Sequence of chain 1.A:
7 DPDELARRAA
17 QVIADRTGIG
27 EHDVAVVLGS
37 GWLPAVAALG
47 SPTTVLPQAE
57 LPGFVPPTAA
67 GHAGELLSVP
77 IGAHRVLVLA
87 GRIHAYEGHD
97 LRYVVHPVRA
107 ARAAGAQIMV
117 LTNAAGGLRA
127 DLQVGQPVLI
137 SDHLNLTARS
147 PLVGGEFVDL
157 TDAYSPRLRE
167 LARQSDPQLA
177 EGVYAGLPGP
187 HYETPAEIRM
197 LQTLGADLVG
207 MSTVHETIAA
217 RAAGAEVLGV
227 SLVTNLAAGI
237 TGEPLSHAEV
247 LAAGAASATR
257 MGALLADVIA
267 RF

Sequence of chain 1.B:
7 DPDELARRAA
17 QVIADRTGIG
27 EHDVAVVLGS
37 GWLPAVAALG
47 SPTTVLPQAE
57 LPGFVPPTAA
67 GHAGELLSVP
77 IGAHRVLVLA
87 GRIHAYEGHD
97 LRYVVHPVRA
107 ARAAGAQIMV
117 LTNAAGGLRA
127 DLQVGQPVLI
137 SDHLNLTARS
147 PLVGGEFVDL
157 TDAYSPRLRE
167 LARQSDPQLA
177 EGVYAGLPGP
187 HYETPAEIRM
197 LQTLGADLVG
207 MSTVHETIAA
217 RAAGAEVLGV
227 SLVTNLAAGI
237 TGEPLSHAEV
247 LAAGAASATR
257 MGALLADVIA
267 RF

The protein below binds the small molecule below.
Small molecule (SMILES): O=c1[nH]cnc2c(C[NH+]3C[C@H](CO)[C@@H](O)C3)c[nH]c12

Binding-site contacts:
Ligand atom N7 contacts residue ALA121 of chain 1.A at 3.6 Å.
Ligand atom N3 contacts residue MET207 of chain 1.A at 3.8 Å.
Ligand atom O5' contacts residue TYR188 of chain 1.A at 2.6 Å (h-bond).
Ligand atom N1' contacts residue PO41 of chain 1.D at 2.7 Å (h-bond).
Ligand atom C2 contacts residue GLU189 of chain 1.A at 3.2 Å.
Ligand atom N7 contacts residue ASN231 of chain 1.A at 2.7 Å (h-bond).
Ligand atom C2' contacts residue PO41 of chain 1.D at 3.5 Å.
Ligand atom C8 contacts residue THR230 of chain 1.A at 3.4 Å.
Ligand atom C4' contacts residue PO41 of chain 1.D at 3.5 Å.
Ligand atom O3' contacts residue PO41 of chain 1.D at 2.8 Å (h-bond).
Ligand atom C5' contacts residue PHE153 of chain 1.B at 3.8 Å (hydrophobic).
Ligand atom C3' contacts residue MET207 of chain 1.A at 3.8 Å (hydrophobic).
Ligand atom C10 contacts residue PO41 of chain 1.D at 3.7 Å.
Ligand atom O6 contacts residue ASN231 of chain 1.A at 3.0 Å (h-bond).
Ligand atom O6 contacts residue GLY122 of chain 1.A at 3.7 Å.
Ligand atom C2' contacts residue MET207 of chain 1.A at 3.5 Å (hydrophobic).
Ligand atom C5' contacts residue TYR188 of chain 1.A at 3.5 Å (hydrophobic).
Ligand atom O6 contacts residue LEU241 of chain 1.A at 3.7 Å.
Ligand atom N1 contacts residue VAL205 of chain 1.A at 3.6 Å.
Ligand atom N3 contacts residue GLY206 of chain 1.A at 3.4 Å.
Ligand atom N7 contacts residue GLY122 of chain 1.A at 3.4 Å (h-bond).
Ligand atom C8 contacts residue ALA121 of chain 1.A at 3.7 Å (hydrophobic).
Ligand atom O3' contacts residue HIS90 of chain 1.A at 3.6 Å.
Ligand atom C5 contacts residue GLY122 of chain 1.A at 3.5 Å.
Ligand atom O5' contacts residue HIS243 of chain 1.A at 2.7 Å (h-bond).
Ligand atom O3' contacts residue TYR92 of chain 1.A at 2.6 Å (h-bond).
Ligand atom C9 contacts residue ALA120 of chain 1.A at 3.6 Å (hydrophobic).
Ligand atom N1 contacts residue GLU189 of chain 1.A at 2.7 Å (salt-bridge).
Ligand atom C8 contacts residue ASN231 of chain 1.A at 3.6 Å.
Ligand atom N7 contacts residue THR230 of chain 1.A at 3.6 Å.
Ligand atom O5' contacts residue VAL246 of chain 1.A at 3.7 Å.
Ligand atom C6' contacts residue PO41 of chain 1.D at 3.1 Å.
Ligand atom C4 contacts residue VAL205 of chain 1.A at 3.6 Å (hydrophobic).
Ligand atom C3' contacts residue TYR92 of chain 1.A at 3.6 Å (hydrophobic).
Ligand atom N3 contacts residue VAL205 of chain 1.A at 3.6 Å (h-bond).
Ligand atom C6 contacts residue GLU189 of chain 1.A at 3.7 Å.
Ligand atom C5' contacts residue HIS243 of chain 1.A at 3.4 Å.
Ligand atom C10 contacts residue ALA120 of chain 1.A at 3.1 Å (hydrophobic).
Ligand atom C2 contacts residue MET207 of chain 1.A at 3.6 Å (hydrophobic).
Ligand atom C3' contacts residue PO41 of chain 1.D at 3.4 Å.